Binding-site contacts:
Ligand atom O5 contacts residue ASN503 of chain 1.A at 2.2 Å (h-bond).
Ligand atom O6 contacts residue LYS490 of chain 1.A at 3.4 Å (salt-bridge).
Ligand atom O5 contacts residue LYS490 of chain 1.A at 4.4 Å.
Ligand atom C4 contacts residue ASN503 of chain 1.A at 3.2 Å.
Ligand atom N2 contacts residue ASN503 of chain 1.A at 3.6 Å.
Ligand atom C2 contacts residue ASN503 of chain 1.A at 2.5 Å.
Ligand atom O3 contacts residue ASN503 of chain 1.A at 4.2 Å.
Ligand atom C1 contacts residue ASN503 of chain 1.A at 1.4 Å.
Ligand atom C3 contacts residue ASN503 of chain 1.A at 3.4 Å.
Ligand atom C6 contacts residue LYS490 of chain 1.A at 4.4 Å.
Ligand atom C5 contacts residue ASN503 of chain 1.A at 3.2 Å.
Ligand atom C6 contacts residue ASN503 of chain 1.A at 3.9 Å.
Ligand atom O6 contacts residue ASN503 of chain 1.A at 4.3 Å.
Ligand atom C7 contacts residue ASN503 of chain 1.A at 4.2 Å.

This protein binds this small molecule.
Small molecule (SMILES): CC(=O)N[C@@H]1[C@@H](O)[C@H](O)[C@@H](CO)O[C@H]1O

Sequence of chain 1.A:
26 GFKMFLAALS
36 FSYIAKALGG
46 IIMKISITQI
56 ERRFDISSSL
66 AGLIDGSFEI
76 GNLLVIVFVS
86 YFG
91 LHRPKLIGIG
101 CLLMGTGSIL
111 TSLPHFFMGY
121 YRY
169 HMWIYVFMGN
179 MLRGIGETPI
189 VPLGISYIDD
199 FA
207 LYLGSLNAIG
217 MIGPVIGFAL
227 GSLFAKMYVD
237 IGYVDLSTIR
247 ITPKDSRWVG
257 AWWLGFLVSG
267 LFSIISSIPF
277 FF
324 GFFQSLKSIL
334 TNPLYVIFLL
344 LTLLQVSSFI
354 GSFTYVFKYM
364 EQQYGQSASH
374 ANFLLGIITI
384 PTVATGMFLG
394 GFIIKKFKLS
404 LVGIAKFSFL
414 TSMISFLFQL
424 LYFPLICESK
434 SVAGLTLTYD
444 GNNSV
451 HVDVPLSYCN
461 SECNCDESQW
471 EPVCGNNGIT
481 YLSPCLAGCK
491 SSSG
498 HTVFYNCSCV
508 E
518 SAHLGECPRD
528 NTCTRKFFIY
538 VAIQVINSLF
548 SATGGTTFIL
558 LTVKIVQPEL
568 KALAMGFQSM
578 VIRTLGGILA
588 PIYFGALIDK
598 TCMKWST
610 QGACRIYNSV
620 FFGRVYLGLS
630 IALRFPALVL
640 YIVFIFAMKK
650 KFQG